This protein binds this small molecule.
Small molecule (SMILES): C[C@H](CCC(=O)NCCC[N+](C)(C)CC(O)CS(=O)(=O)O)[C@H]1CC[C@H]2[C@@H]3[C@H](O)C[C@@H]4C[C@H](O)CC[C@]4(C)[C@H]3C[C@H](O)[C@]12C

Sequence of chain 1.A:
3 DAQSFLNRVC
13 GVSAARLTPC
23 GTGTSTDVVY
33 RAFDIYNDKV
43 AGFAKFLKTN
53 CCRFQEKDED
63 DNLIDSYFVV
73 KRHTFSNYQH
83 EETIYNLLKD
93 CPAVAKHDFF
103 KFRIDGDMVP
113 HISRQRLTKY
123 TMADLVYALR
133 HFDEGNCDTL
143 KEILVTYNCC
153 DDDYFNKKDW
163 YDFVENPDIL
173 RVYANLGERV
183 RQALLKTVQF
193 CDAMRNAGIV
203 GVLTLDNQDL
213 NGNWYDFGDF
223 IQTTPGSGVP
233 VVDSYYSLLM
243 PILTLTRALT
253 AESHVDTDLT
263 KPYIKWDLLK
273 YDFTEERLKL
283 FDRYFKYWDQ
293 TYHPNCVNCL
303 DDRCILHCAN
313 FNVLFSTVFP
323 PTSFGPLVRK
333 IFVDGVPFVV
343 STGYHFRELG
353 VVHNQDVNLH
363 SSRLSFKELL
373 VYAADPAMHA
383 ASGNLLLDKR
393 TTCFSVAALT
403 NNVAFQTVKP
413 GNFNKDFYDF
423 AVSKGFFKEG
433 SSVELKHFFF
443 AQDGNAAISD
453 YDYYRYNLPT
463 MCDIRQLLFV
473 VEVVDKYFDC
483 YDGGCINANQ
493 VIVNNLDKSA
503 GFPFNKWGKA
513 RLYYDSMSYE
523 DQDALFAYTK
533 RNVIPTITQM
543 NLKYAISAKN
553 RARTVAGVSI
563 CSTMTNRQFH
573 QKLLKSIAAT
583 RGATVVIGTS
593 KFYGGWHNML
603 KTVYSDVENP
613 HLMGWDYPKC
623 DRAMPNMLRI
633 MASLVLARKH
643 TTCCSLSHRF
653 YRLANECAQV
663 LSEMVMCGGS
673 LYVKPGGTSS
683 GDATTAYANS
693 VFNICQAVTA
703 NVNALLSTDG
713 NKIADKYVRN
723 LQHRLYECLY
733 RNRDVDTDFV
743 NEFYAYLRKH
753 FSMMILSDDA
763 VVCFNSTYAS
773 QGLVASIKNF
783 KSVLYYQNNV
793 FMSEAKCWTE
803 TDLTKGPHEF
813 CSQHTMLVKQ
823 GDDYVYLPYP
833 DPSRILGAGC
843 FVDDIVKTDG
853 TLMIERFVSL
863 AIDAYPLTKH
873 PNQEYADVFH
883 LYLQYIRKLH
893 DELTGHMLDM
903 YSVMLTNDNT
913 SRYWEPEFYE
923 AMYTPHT

Binding-site contacts:
Ligand atom O3 contacts residue TRP290 of chain 1.A at 4.0 Å.
Ligand atom C10 contacts residue VAL231 of chain 1.A at 3.9 Å (hydrophobic).
Ligand atom C5 contacts residue ARG197 of chain 1.A at 4.1 Å.
Ligand atom C10 contacts residue ARG197 of chain 1.A at 3.4 Å.
Ligand atom C20 contacts residue VAL231 of chain 1.A at 3.9 Å (hydrophobic).
Ligand atom C8 contacts residue ASP291 of chain 1.A at 4.5 Å.
Ligand atom C7 contacts residue ASP291 of chain 1.A at 4.4 Å.
Ligand atom C11 contacts residue TYR289 of chain 1.A at 3.6 Å (hydrophobic).
Ligand atom C22 contacts residue VAL231 of chain 1.A at 3.7 Å (hydrophobic).
Ligand atom C18 contacts residue TYR289 of chain 1.A at 4.1 Å (hydrophobic).
Ligand atom C17 contacts residue LYS288 of chain 1.A at 3.9 Å.
Ligand atom C10 contacts residue GLY230 of chain 1.A at 4.2 Å.
Ligand atom C7 contacts residue TYR289 of chain 1.A at 4.4 Å (hydrophobic).
Ligand atom C8 contacts residue VAL231 of chain 1.A at 4.1 Å (hydrophobic).
Ligand atom C11 contacts residue ARG197 of chain 1.A at 3.7 Å.
Ligand atom O3 contacts residue LYS288 of chain 1.A at 4.4 Å.
Ligand atom C10 contacts residue TYR289 of chain 1.A at 4.4 Å (hydrophobic).
Ligand atom C3 contacts residue ARG197 of chain 1.A at 3.4 Å.
Ligand atom O3 contacts residue ASP291 of chain 1.A at 4.4 Å.
Ligand atom C16 contacts residue LYS288 of chain 1.A at 3.9 Å.
Ligand atom C4 contacts residue ARG197 of chain 1.A at 3.5 Å.
Ligand atom C17 contacts residue TYR289 of chain 1.A at 4.3 Å (hydrophobic).